Sequence of chain 1.A:
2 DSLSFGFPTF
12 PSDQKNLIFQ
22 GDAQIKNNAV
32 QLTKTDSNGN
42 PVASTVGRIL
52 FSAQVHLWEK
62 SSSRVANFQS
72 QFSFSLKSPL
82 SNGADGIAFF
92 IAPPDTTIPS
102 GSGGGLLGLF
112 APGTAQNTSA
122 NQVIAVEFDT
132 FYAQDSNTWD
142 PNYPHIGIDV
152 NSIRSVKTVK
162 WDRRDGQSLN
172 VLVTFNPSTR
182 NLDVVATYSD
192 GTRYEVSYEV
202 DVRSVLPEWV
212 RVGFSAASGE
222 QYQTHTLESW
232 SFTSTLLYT

This protein binds this small molecule.
Small molecule (SMILES): OC[C@H]1O[C@H](O[C@@H]2[C@H](O)[C@@H](O)O[C@H](CO)[C@H]2O)[C@@H](O)[C@@H](O)[C@@H]1O

Binding-site contacts:
Ligand atom O4 contacts residue GLU221 of chain 1.A at 2.7 Å (salt-bridge).
Ligand atom C6 contacts residue GLU221 of chain 1.A at 4.0 Å.
Ligand atom O3 contacts residue SER137 of chain 1.A at 3.6 Å (h-bond).
Ligand atom C6 contacts residue GLN222 of chain 1.A at 3.6 Å.
Ligand atom C1 contacts residue GLU221 of chain 1.A at 3.9 Å.
Ligand atom O4 contacts residue ASP86 of chain 1.A at 2.6 Å (salt-bridge).
Ligand atom O6 contacts residue ASP86 of chain 1.A at 2.8 Å (salt-bridge).
Ligand atom C4 contacts residue GLY105 of chain 1.A at 3.9 Å.
Ligand atom C4 contacts residue GLY106 of chain 1.A at 3.7 Å.
Ligand atom O4 contacts residue ASN138 of chain 1.A at 3.0 Å (h-bond).
Ligand atom O6 contacts residue GLU221 of chain 1.A at 3.1 Å (salt-bridge).
Ligand atom O1 contacts residue GLN222 of chain 1.A at 3.3 Å (h-bond).
Ligand atom C3 contacts residue SER137 of chain 1.A at 3.9 Å.
Ligand atom C2 contacts residue PHE132 of chain 1.A at 3.7 Å (hydrophobic).
Ligand atom C2 contacts residue SER137 of chain 1.A at 3.7 Å.
Ligand atom O6 contacts residue ASP136 of chain 1.A at 3.0 Å (salt-bridge).
Ligand atom O5 contacts residue GLU221 of chain 1.A at 3.2 Å (salt-bridge).
Ligand atom O4 contacts residue PHE132 of chain 1.A at 3.6 Å.
Ligand atom O6 contacts residue GLN222 of chain 1.A at 3.1 Å (h-bond).
Ligand atom O2 contacts residue SER137 of chain 1.A at 2.6 Å (h-bond).
Ligand atom O5 contacts residue ASP136 of chain 1.A at 3.5 Å (salt-bridge).
Ligand atom O6 contacts residue ALA85 of chain 1.A at 3.6 Å.
Ligand atom O3 contacts residue GLY105 of chain 1.A at 3.6 Å.
Ligand atom O4 contacts residue GLY106 of chain 1.A at 3.2 Å (h-bond).
Ligand atom O2 contacts residue GLY220 of chain 1.A at 3.6 Å.
Ligand atom C6 contacts residue PHE132 of chain 1.A at 3.6 Å (hydrophobic).
Ligand atom C4 contacts residue ASP86 of chain 1.A at 3.5 Å.
Ligand atom O2 contacts residue ASP136 of chain 1.A at 3.0 Å (salt-bridge).
Ligand atom C4 contacts residue GLU221 of chain 1.A at 3.5 Å.
Ligand atom C5 contacts residue PHE132 of chain 1.A at 3.7 Å (hydrophobic).
Ligand atom C5 contacts residue GLU221 of chain 1.A at 3.8 Å.
Ligand atom O2 contacts residue PHE132 of chain 1.A at 3.7 Å.
Ligand atom C3 contacts residue GLY106 of chain 1.A at 3.9 Å.
Ligand atom C6 contacts residue ASP86 of chain 1.A at 3.6 Å.
Ligand atom C4 contacts residue ASP136 of chain 1.A at 3.7 Å.
Ligand atom C6 contacts residue ALA85 of chain 1.A at 3.8 Å (hydrophobic).
Ligand atom O6 contacts residue GLY220 of chain 1.A at 3.2 Å (h-bond).
Ligand atom C5 contacts residue ASP136 of chain 1.A at 4.0 Å.
Ligand atom O3 contacts residue GLY106 of chain 1.A at 3.0 Å (h-bond).
Ligand atom C3 contacts residue GLU221 of chain 1.A at 3.6 Å.